Sequence of chain 21.A:
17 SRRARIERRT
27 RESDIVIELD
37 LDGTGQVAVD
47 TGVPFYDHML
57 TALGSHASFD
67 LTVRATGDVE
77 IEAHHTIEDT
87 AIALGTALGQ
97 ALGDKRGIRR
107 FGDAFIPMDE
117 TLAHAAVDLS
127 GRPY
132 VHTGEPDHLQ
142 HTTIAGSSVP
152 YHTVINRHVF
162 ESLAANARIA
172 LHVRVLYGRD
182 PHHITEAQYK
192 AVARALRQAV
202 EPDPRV

Binding-site contacts:
Ligand atom C5 contacts residue GLU84 of chain 2.A at 3.6 Å.
Ligand atom N2 contacts residue MN1 of chain 15.C at 2.2 Å.
Ligand atom O3 contacts residue HIS54 of chain 15.A at 3.3 Å (h-bond).
Ligand atom C3 contacts residue HIS81 of chain 2.A at 3.3 Å.
Ligand atom C6 contacts residue MN1 of chain 15.C at 3.4 Å.
Ligand atom C6 contacts residue HIS183 of chain 15.A at 3.6 Å.
Ligand atom N1 contacts residue HIS80 of chain 2.A at 3.4 Å (h-bond).
Ligand atom C3 contacts residue MN1 of chain 15.C at 3.2 Å.
Ligand atom N2 contacts residue GLU187 of chain 15.A at 3.3 Å (salt-bridge).
Ligand atom N2 contacts residue HIS81 of chain 2.A at 2.9 Å (h-bond).
Ligand atom OP5 contacts residue ARG106 of chain 21.A at 3.9 Å.
Ligand atom N1 contacts residue MN1 of chain 2.B at 2.3 Å.
Ligand atom C2 contacts residue GLU28 of chain 2.A at 3.8 Å.
Ligand atom OP6 contacts residue ARG106 of chain 21.A at 2.8 Å (salt-bridge).
Ligand atom OP4 contacts residue HIS62 of chain 15.A at 3.2 Å (h-bond).
Ligand atom C4 contacts residue HIS81 of chain 2.A at 3.4 Å.
Ligand atom C5 contacts residue MN1 of chain 2.B at 3.5 Å.
Ligand atom C4 contacts residue MN1 of chain 15.C at 3.0 Å.
Ligand atom C5 contacts residue MET114 of chain 15.A at 3.6 Å (hydrophobic).
Ligand atom N2 contacts residue HIS183 of chain 15.A at 3.2 Å (h-bond).
Ligand atom O2 contacts residue GLU28 of chain 2.A at 3.0 Å (salt-bridge).
Ligand atom N1 contacts residue MET114 of chain 15.A at 3.5 Å.
Ligand atom N1 contacts residue GLU84 of chain 2.A at 3.2 Å (salt-bridge).
Ligand atom C6 contacts residue HIS184 of chain 15.A at 3.7 Å.
Ligand atom N1 contacts residue HIS184 of chain 15.A at 3.5 Å (h-bond).
Ligand atom OP4 contacts residue LYS191 of chain 15.A at 3.8 Å.
Ligand atom P contacts residue ARG106 of chain 21.A at 3.6 Å.
Ligand atom C3 contacts residue GLU28 of chain 2.A at 3.8 Å.
Ligand atom O3 contacts residue HIS81 of chain 2.A at 3.5 Å (h-bond).
Ligand atom N2 contacts residue MET114 of chain 15.A at 3.6 Å.
Ligand atom C6 contacts residue MN1 of chain 2.B at 3.1 Å.
Ligand atom C4 contacts residue MET114 of chain 15.A at 3.7 Å (hydrophobic).
Ligand atom C3 contacts residue GLU187 of chain 15.A at 3.9 Å.
Ligand atom O3 contacts residue GLU187 of chain 15.A at 2.7 Å (salt-bridge).
Ligand atom O3 contacts residue MN1 of chain 15.C at 2.5 Å.
Ligand atom OP4 contacts residue ARG106 of chain 21.A at 3.8 Å.
Ligand atom C6 contacts residue HIS80 of chain 2.A at 3.3 Å.
Ligand atom OP1 contacts residue GLU187 of chain 15.A at 3.6 Å (salt-bridge).
Ligand atom C6 contacts residue MET114 of chain 15.A at 3.4 Å (hydrophobic).
Ligand atom OP6 contacts residue LYS191 of chain 15.A at 3.2 Å (salt-bridge).

Sequence of chain 15.A:
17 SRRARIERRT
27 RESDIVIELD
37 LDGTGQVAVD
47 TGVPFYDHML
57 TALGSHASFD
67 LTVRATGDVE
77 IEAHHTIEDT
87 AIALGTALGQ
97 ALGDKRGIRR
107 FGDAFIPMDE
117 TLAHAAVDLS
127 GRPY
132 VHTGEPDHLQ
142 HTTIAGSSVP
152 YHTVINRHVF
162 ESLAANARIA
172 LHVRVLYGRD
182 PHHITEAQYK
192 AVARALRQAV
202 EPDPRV

A protein and the small-molecule ligand that binds it are described below.
Small molecule (SMILES): O=P(O)(O)OC[C@@H](O)[C@@H](O)c1cnc[nH]1

Sequence of chain 2.A:
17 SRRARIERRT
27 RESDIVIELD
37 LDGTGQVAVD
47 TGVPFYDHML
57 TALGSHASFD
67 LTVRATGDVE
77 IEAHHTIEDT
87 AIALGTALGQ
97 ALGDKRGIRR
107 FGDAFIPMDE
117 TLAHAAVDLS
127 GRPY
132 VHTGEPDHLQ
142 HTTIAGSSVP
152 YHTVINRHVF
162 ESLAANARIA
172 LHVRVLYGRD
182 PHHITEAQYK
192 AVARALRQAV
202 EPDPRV